This small molecule binds to this protein.
Small molecule (SMILES): O=P(O)(O)OC[C@H]1O[C@](O)(COP(=O)(O)O)[C@@H](O)[C@@H]1O

Sequence of chain 1.F:
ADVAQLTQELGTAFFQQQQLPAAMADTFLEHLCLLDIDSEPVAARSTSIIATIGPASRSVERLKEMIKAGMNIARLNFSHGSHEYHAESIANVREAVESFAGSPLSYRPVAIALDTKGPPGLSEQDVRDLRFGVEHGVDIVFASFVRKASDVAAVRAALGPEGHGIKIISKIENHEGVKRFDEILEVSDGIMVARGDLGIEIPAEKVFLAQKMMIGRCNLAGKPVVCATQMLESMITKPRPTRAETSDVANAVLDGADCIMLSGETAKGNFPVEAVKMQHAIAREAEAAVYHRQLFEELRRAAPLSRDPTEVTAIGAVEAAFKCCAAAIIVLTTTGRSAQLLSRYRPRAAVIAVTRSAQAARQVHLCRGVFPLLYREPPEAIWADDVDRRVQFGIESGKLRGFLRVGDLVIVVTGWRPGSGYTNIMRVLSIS

Binding-site contacts:
Ligand atom O4P contacts residue SER435 of chain 1.F at 3.6 Å.
Ligand atom O5 contacts residue LEU347 of chain 1.F at 3.8 Å.
Ligand atom P2 contacts residue THR349 of chain 1.F at 3.7 Å.
Ligand atom O4 contacts residue THR438 of chain 1.F at 3.5 Å (h-bond).
Ligand atom P1 contacts residue ARG405 of chain 1.F at 3.6 Å.
Ligand atom C5 contacts residue GLY434 of chain 1.F at 3.5 Å.
Ligand atom O3 contacts residue ARG432 of chain 1.F at 2.8 Å (salt-bridge).
Ligand atom C6 contacts residue THR438 of chain 1.F at 3.5 Å.
Ligand atom O6 contacts residue THR348 of chain 1.F at 3.6 Å.
Ligand atom C3 contacts residue ARG432 of chain 1.F at 3.4 Å.
Ligand atom O4P contacts residue GLY436 of chain 1.F at 2.9 Å (h-bond).
Ligand atom O6P contacts residue ARG352 of chain 1.F at 3.8 Å.
Ligand atom O2 contacts residue GLY430 of chain 1.F at 3.5 Å (h-bond).
Ligand atom C6 contacts residue LEU347 of chain 1.F at 3.6 Å (hydrophobic).
Ligand atom P2 contacts residue SER435 of chain 1.F at 3.8 Å.
Ligand atom O3P contacts residue ARG405 of chain 1.F at 2.8 Å (salt-bridge).
Ligand atom O3P contacts residue TRP398 of chain 1.F at 2.7 Å (h-bond).
Ligand atom O6 contacts residue SER435 of chain 1.F at 3.8 Å.
Ligand atom P2 contacts residue THR348 of chain 1.F at 3.5 Å.
Ligand atom O5P contacts residue SER435 of chain 1.F at 2.8 Å (h-bond).
Ligand atom O5P contacts residue THR350 of chain 1.F at 2.7 Å (h-bond).
Ligand atom C6 contacts residue SER353 of chain 1.F at 3.7 Å.
Ligand atom O3 contacts residue GLY430 of chain 1.F at 3.1 Å.
Ligand atom O2P contacts residue ARG405 of chain 1.F at 2.6 Å (salt-bridge).
Ligand atom C3 contacts residue GLY434 of chain 1.F at 3.5 Å.
Ligand atom P2 contacts residue SER353 of chain 1.F at 3.6 Å.
Ligand atom O2 contacts residue LEU347 of chain 1.F at 3.5 Å.
Ligand atom O5P contacts residue THR349 of chain 1.F at 3.4 Å (h-bond).
Ligand atom O4P contacts residue SER353 of chain 1.F at 3.7 Å.
Ligand atom O4 contacts residue GLY434 of chain 1.F at 2.6 Å (h-bond).
Ligand atom O4 contacts residue TYR437 of chain 1.F at 2.9 Å (h-bond).
Ligand atom O6P contacts residue SER353 of chain 1.F at 2.7 Å (h-bond).
Ligand atom C4 contacts residue GLY434 of chain 1.F at 3.3 Å.
Ligand atom O4 contacts residue GLY436 of chain 1.F at 3.7 Å.
Ligand atom O6 contacts residue THR349 of chain 1.F at 3.1 Å (h-bond).
Ligand atom O3 contacts residue TRP398 of chain 1.F at 3.7 Å.
Ligand atom O6P contacts residue THR348 of chain 1.F at 2.5 Å (h-bond).
Ligand atom O1 contacts residue GLY434 of chain 1.F at 3.7 Å.
Ligand atom O5P contacts residue THR348 of chain 1.F at 3.7 Å.
Ligand atom O1P contacts residue GLY434 of chain 1.F at 2.9 Å (h-bond).